The protein below binds the small molecule below.
Small molecule (SMILES): N[C@@H](Cc1ccc(-c2ccccn2)nc1)C(=O)O

Sequence of chain 1.A:
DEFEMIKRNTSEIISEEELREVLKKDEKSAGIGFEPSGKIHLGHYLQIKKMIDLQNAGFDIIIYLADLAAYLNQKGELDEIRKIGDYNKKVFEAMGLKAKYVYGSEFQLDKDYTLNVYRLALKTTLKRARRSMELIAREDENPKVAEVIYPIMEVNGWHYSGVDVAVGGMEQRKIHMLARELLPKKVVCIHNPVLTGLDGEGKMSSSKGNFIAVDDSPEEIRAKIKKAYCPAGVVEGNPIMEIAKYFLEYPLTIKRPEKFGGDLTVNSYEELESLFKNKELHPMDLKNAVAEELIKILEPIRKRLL

Binding-site contacts:
Ligand atom C4 contacts residue GLN109 of chain 1.A at 3.7 Å.
Ligand atom C4 contacts residue TYR65 of chain 1.A at 3.7 Å (hydrophobic).
Ligand atom C5 contacts residue GLY158 of chain 1.A at 3.3 Å.
Ligand atom C contacts residue TYR151 of chain 1.A at 3.5 Å (hydrophobic).
Ligand atom C7 contacts residue TRP159 of chain 1.A at 3.7 Å (hydrophobic).
Ligand atom N2 contacts residue GLU155 of chain 1.A at 3.8 Å.
Ligand atom C11 contacts residue ALA67 of chain 1.A at 3.4 Å (hydrophobic).
Ligand atom C contacts residue GLN173 of chain 1.A at 3.6 Å.
Ligand atom C2 contacts residue TRP159 of chain 1.A at 3.6 Å (hydrophobic).
Ligand atom O contacts residue PHE35 of chain 1.A at 3.8 Å.
Ligand atom N2 contacts residue ALA67 of chain 1.A at 3.8 Å.
Ligand atom C6 contacts residue GLU155 of chain 1.A at 3.6 Å.
Ligand atom N1 contacts residue GLN109 of chain 1.A at 3.8 Å.
Ligand atom N contacts residue GLN173 of chain 1.A at 2.6 Å (h-bond).
Ligand atom C7 contacts residue GLY34 of chain 1.A at 3.6 Å.
Ligand atom CA contacts residue GLN173 of chain 1.A at 3.0 Å.
Ligand atom OXT contacts residue ILE137 of chain 1.A at 3.8 Å.
Ligand atom C11 contacts residue GLU155 of chain 1.A at 3.5 Å.
Ligand atom C8 contacts residue GLU155 of chain 1.A at 3.6 Å.
Ligand atom C12 contacts residue GLU155 of chain 1.A at 3.8 Å.
Ligand atom C9 contacts residue GLY34 of chain 1.A at 3.8 Å.
Ligand atom C5 contacts residue TYR65 of chain 1.A at 3.6 Å (hydrophobic).
Ligand atom CA contacts residue TYR151 of chain 1.A at 3.5 Å (hydrophobic).
Ligand atom C8 contacts residue GLY34 of chain 1.A at 3.4 Å.
Ligand atom C1 contacts residue TYR65 of chain 1.A at 3.5 Å (hydrophobic).
Ligand atom N contacts residue TYR151 of chain 1.A at 2.9 Å (h-bond).
Ligand atom C7 contacts residue GLU155 of chain 1.A at 3.6 Å.
Ligand atom C12 contacts residue GLY34 of chain 1.A at 3.7 Å.
Ligand atom C4 contacts residue GLY158 of chain 1.A at 3.8 Å.
Ligand atom CA contacts residue GLU155 of chain 1.A at 3.7 Å.
Ligand atom C1 contacts residue TRP159 of chain 1.A at 3.6 Å (hydrophobic).
Ligand atom O contacts residue GLY34 of chain 1.A at 3.7 Å.
Ligand atom C12 contacts residue TYR151 of chain 1.A at 3.3 Å (hydrophobic).
Ligand atom C1 contacts residue GLY158 of chain 1.A at 3.4 Å.
Ligand atom N contacts residue GLU155 of chain 1.A at 2.7 Å (salt-bridge).
Ligand atom OXT contacts residue GLN173 of chain 1.A at 3.0 Å (h-bond).
Ligand atom OXT contacts residue TYR151 of chain 1.A at 3.3 Å (h-bond).
Ligand atom O contacts residue GLU36 of chain 1.A at 3.5 Å (salt-bridge).
Ligand atom C4 contacts residue PHE108 of chain 1.A at 3.8 Å (hydrophobic).
Ligand atom C9 contacts residue GLU155 of chain 1.A at 3.3 Å.